This protein binds this small molecule.
Small molecule (SMILES): Nc1nc2c(ncn2[C@@H]2O[C@H](CO[P](=O)(O)C[P](=O)(O)OP(=O)(O)O)[C@@H](O)[C@H]2O)c(=O)[nH]1

Sequence of chain 1.D:
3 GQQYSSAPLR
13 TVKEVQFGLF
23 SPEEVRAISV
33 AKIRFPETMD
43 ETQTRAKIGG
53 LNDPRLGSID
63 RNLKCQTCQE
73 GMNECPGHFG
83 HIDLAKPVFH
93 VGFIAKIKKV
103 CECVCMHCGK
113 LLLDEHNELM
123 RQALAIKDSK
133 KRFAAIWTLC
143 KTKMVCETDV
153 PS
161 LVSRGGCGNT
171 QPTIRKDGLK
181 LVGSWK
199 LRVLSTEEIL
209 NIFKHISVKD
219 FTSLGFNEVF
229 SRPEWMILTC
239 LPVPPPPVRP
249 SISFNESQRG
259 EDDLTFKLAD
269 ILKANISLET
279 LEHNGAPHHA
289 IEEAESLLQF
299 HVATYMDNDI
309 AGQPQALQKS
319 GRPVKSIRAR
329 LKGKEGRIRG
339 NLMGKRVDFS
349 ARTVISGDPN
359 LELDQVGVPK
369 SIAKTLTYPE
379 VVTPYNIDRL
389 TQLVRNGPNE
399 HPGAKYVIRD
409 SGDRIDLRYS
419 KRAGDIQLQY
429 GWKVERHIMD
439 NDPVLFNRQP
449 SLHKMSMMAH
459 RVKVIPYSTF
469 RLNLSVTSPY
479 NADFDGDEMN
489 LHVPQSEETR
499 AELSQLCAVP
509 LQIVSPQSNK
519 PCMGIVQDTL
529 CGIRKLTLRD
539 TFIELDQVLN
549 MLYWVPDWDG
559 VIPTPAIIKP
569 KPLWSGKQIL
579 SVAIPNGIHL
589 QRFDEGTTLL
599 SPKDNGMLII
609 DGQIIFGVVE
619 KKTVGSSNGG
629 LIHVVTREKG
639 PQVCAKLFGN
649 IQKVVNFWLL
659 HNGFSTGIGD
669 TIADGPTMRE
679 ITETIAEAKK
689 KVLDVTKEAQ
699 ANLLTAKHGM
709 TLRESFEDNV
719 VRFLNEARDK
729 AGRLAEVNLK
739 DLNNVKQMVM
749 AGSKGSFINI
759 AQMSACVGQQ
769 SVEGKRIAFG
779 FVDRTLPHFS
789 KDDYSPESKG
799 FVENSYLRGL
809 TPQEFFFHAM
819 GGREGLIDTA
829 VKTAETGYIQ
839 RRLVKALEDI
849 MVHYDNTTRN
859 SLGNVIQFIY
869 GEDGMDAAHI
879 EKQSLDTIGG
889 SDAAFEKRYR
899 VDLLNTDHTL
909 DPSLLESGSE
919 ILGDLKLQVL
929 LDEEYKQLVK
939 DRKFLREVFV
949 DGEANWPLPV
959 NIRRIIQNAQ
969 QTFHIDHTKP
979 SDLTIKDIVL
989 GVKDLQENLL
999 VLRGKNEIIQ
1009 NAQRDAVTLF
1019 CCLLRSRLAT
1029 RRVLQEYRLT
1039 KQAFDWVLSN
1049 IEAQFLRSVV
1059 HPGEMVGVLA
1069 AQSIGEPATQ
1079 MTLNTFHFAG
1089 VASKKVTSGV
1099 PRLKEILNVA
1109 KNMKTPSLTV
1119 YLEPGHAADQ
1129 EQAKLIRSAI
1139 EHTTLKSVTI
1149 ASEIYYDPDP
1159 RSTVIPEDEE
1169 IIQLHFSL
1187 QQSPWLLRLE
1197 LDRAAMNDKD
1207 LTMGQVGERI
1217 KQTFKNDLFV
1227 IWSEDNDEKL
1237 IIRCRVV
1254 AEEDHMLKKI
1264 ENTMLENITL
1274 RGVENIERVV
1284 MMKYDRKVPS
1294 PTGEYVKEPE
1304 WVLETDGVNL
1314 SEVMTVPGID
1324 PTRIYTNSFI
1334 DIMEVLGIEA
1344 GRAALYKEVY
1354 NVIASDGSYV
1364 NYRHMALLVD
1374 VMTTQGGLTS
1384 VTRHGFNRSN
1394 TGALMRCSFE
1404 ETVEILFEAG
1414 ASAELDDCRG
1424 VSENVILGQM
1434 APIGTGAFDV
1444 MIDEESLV

Binding-site contacts:
Ligand atom O2G contacts residue MG1 of chain 1.Q at 4.3 Å.
Ligand atom O2' contacts residue ASN479 of chain 1.D at 4.1 Å.
Ligand atom O1G contacts residue MG1 of chain 1.Q at 3.5 Å.
Ligand atom C2' contacts residue ARG446 of chain 1.D at 4.4 Å.
Ligand atom O3G contacts residue ARG766 of chain 1.E at 4.3 Å.
Ligand atom O1G contacts residue ASP481 of chain 1.D at 4.2 Å.
Ligand atom O1B contacts residue TYR769 of chain 1.E at 3.7 Å.
Ligand atom O3' contacts residue ASN479 of chain 1.D at 3.0 Å (h-bond).
Ligand atom C3' contacts residue ASN479 of chain 1.D at 4.2 Å.
Ligand atom PG contacts residue MG1 of chain 1.Q at 4.5 Å.
Ligand atom O2' contacts residue PRO448 of chain 1.D at 3.3 Å.
Ligand atom N2 contacts residue PRO448 of chain 1.D at 3.6 Å.
Ligand atom O2B contacts residue TYR769 of chain 1.E at 4.2 Å.
Ligand atom O2A contacts residue MG1 of chain 1.R at 3.5 Å.
Ligand atom O2A contacts residue ASP483 of chain 1.D at 3.5 Å (salt-bridge).
Ligand atom C2 contacts residue PRO448 of chain 1.D at 4.3 Å (hydrophobic).
Ligand atom N3 contacts residue PRO448 of chain 1.D at 4.0 Å.
Ligand atom C2' contacts residue PRO448 of chain 1.D at 4.3 Å (hydrophobic).
Ligand atom O3G contacts residue ARG1020 of chain 1.E at 4.2 Å.
Ligand atom O1B contacts residue ARG766 of chain 1.E at 4.0 Å.
Ligand atom O2' contacts residue ARG446 of chain 1.D at 3.1 Å (salt-bridge).

Sequence of chain 1.E:
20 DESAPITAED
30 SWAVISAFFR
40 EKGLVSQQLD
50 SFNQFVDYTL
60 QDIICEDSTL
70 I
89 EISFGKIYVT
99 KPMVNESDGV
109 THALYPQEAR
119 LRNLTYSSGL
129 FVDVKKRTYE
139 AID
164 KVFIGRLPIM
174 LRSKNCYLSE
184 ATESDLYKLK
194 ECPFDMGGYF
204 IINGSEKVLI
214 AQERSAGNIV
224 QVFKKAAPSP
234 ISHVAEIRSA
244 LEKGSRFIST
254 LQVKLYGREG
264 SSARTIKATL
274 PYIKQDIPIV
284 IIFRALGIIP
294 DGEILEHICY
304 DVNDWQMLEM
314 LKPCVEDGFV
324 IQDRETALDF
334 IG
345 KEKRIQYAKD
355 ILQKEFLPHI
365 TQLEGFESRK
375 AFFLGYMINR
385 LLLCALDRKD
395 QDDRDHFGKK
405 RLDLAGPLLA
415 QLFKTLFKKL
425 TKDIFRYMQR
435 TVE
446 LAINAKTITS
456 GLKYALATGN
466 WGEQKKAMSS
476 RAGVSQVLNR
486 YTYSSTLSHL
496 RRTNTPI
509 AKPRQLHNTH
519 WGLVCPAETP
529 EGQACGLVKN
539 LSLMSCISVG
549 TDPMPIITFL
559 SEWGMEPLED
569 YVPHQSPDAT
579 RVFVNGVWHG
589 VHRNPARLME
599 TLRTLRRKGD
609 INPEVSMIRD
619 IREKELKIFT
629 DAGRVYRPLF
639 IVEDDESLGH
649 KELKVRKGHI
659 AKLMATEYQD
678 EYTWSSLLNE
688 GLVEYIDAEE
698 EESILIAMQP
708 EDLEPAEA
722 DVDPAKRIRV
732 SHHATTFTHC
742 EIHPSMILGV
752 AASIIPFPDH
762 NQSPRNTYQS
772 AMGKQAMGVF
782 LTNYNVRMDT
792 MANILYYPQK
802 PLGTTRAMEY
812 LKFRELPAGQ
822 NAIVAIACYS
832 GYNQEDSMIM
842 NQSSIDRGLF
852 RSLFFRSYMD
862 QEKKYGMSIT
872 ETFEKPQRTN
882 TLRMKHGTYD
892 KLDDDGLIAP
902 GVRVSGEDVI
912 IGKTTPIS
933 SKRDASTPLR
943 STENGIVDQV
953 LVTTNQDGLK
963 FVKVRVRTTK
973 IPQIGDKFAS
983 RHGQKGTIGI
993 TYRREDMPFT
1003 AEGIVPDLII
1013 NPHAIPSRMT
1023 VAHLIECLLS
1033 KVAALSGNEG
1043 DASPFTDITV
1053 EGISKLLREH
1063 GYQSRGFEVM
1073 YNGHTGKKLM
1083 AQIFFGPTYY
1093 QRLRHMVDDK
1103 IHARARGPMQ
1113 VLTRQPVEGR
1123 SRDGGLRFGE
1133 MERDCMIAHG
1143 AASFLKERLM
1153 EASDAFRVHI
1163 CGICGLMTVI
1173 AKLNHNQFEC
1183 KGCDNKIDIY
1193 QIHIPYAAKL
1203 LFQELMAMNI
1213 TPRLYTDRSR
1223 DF